Binding-site contacts:
Ligand atom C28 contacts residue ALA167 of chain 2.A at 3.1 Å (hydrophobic).
Ligand atom C09 contacts residue TYR191 of chain 2.A at 3.6 Å (hydrophobic).
Ligand atom C03 contacts residue ASN211 of chain 2.A at 3.1 Å.
Ligand atom C28 contacts residue TYR143 of chain 2.A at 3.4 Å (hydrophobic).
Ligand atom C18 contacts residue LEU182 of chain 2.A at 3.2 Å (hydrophobic).
Ligand atom O26 contacts residue PHE180 of chain 2.A at 3.7 Å.
Ligand atom C09 contacts residue LEU101 of chain 2.A at 3.8 Å (hydrophobic).
Ligand atom O23 contacts residue LEU216 of chain 2.A at 3.7 Å.
Ligand atom C01 contacts residue THR207 of chain 2.A at 2.9 Å.
Ligand atom C18 contacts residue ILE99 of chain 2.A at 3.8 Å (hydrophobic).
Ligand atom C13 contacts residue MET213 of chain 2.A at 3.4 Å (hydrophobic).
Ligand atom C14 contacts residue HIS237 of chain 2.A at 3.5 Å.
Ligand atom C05 contacts residue LEU101 of chain 2.A at 3.9 Å (hydrophobic).
Ligand atom C10 contacts residue TYR191 of chain 2.A at 3.7 Å (hydrophobic).
Ligand atom C04 contacts residue MET213 of chain 2.A at 3.9 Å (hydrophobic).
Ligand atom N24 contacts residue PHE180 of chain 2.A at 3.6 Å.
Ligand atom C12 contacts residue ILE99 of chain 2.A at 3.7 Å (hydrophobic).
Ligand atom C18 contacts residue TYR145 of chain 2.A at 3.8 Å (hydrophobic).
Ligand atom C19 contacts residue LEU182 of chain 2.A at 3.6 Å (hydrophobic).
Ligand atom N07 contacts residue LEU101 of chain 2.A at 3.7 Å.
Ligand atom C28 contacts residue MET144 of chain 2.A at 3.8 Å (hydrophobic).
Ligand atom C01 contacts residue TYR192 of chain 2.A at 2.9 Å (hydrophobic).
Ligand atom C19 contacts residue TYR145 of chain 2.A at 3.2 Å (hydrophobic).
Ligand atom O16 contacts residue ILE99 of chain 2.A at 3.6 Å.
Ligand atom C27 contacts residue PHE180 of chain 2.A at 3.2 Å (hydrophobic).
Ligand atom N06 contacts residue LEU101 of chain 2.A at 3.2 Å.
Ligand atom C17 contacts residue ILE99 of chain 2.A at 3.8 Å (hydrophobic).
Ligand atom C28 contacts residue TYR145 of chain 2.A at 3.3 Å (hydrophobic).
Ligand atom C04 contacts residue ASN211 of chain 2.A at 3.4 Å.
Ligand atom C22 contacts residue ILE99 of chain 2.A at 3.9 Å (hydrophobic).
Ligand atom C15 contacts residue LEU182 of chain 2.A at 3.7 Å (hydrophobic).
Ligand atom C21 contacts residue ILE123 of chain 2.A at 3.8 Å (hydrophobic).
Ligand atom C15 contacts residue ILE123 of chain 2.A at 3.6 Å (hydrophobic).
Ligand atom O26 contacts residue TYR145 of chain 2.A at 3.2 Å.
Ligand atom C14 contacts residue SER121 of chain 2.A at 3.5 Å.
Ligand atom C22 contacts residue ILE123 of chain 2.A at 3.6 Å (hydrophobic).
Ligand atom N08 contacts residue LEU101 of chain 2.A at 3.8 Å.
Ligand atom N24 contacts residue LEU216 of chain 2.A at 3.5 Å.
Ligand atom C17 contacts residue LEU182 of chain 2.A at 3.7 Å (hydrophobic).
Ligand atom C25 contacts residue PHE180 of chain 2.A at 3.5 Å (hydrophobic).

Sequence of chain 2.A:
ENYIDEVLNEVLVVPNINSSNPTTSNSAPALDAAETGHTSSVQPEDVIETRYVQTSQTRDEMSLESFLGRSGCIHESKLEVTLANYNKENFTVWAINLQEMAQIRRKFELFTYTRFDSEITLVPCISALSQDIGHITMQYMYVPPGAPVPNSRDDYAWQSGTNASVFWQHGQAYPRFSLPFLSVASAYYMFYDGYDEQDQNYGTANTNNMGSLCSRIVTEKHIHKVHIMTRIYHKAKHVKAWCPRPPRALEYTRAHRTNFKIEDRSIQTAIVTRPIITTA

The small molecule below binds the protein below.
Small molecule (SMILES): CCOc1noc2cc(OCCC3CCN(c4ccc(C)nn4)CC3)ccc12